Binding-site contacts:
Ligand atom NE1 contacts residue TYR209 of chain 1.A at 3.3 Å.
Ligand atom C contacts residue HEM1 of chain 1.B at 3.3 Å.
Ligand atom O contacts residue ALA224 of chain 1.A at 3.5 Å (h-bond).
Ligand atom CD1 contacts residue PHE201 of chain 1.A at 3.9 Å (hydrophobic).
Ligand atom CE3 contacts residue HEM1 of chain 1.B at 4.1 Å.
Ligand atom CE3 contacts residue ALA224 of chain 1.A at 3.5 Å (hydrophobic).
Ligand atom CD1 contacts residue PRO222 of chain 1.A at 3.8 Å (hydrophobic).
Ligand atom CZ3 contacts residue ALA224 of chain 1.A at 3.6 Å (hydrophobic).
Ligand atom OXT contacts residue ALA224 of chain 1.A at 2.8 Å (h-bond).
Ligand atom NE1 contacts residue PRO222 of chain 1.A at 3.2 Å (h-bond).
Ligand atom CH2 contacts residue ALA224 of chain 1.A at 4.0 Å (hydrophobic).
Ligand atom CE2 contacts residue LEU140 of chain 1.A at 3.8 Å (hydrophobic).
Ligand atom CG contacts residue PHE201 of chain 1.A at 3.9 Å (hydrophobic).
Ligand atom CB contacts residue HEM1 of chain 1.B at 3.3 Å.
Ligand atom CE3 contacts residue LEU140 of chain 1.A at 3.7 Å (hydrophobic).
Ligand atom CD1 contacts residue TYR209 of chain 1.A at 3.5 Å (hydrophobic).
Ligand atom CZ2 contacts residue LEU140 of chain 1.A at 3.7 Å (hydrophobic).
Ligand atom CH2 contacts residue VAL144 of chain 1.A at 3.9 Å (hydrophobic).
Ligand atom N contacts residue HEM1 of chain 1.B at 3.0 Å (h-bond).
Ligand atom CD2 contacts residue GLY223 of chain 1.A at 3.9 Å.
Ligand atom O contacts residue HEM1 of chain 1.B at 2.3 Å.
Ligand atom CD2 contacts residue ALA224 of chain 1.A at 3.7 Å (hydrophobic).
Ligand atom CZ3 contacts residue VAL144 of chain 1.A at 3.7 Å (hydrophobic).
Ligand atom CH2 contacts residue LEU140 of chain 1.A at 3.6 Å (hydrophobic).
Ligand atom OXT contacts residue HEM1 of chain 1.B at 4.1 Å.
Ligand atom OXT contacts residue VAL225 of chain 1.A at 2.7 Å (h-bond).
Ligand atom C contacts residue ALA224 of chain 1.A at 3.4 Å (hydrophobic).
Ligand atom CE2 contacts residue PRO222 of chain 1.A at 4.0 Å (hydrophobic).
Ligand atom C contacts residue GLY223 of chain 1.A at 4.0 Å.
Ligand atom CD1 contacts residue GLY223 of chain 1.A at 4.0 Å.
Ligand atom CE2 contacts residue GLY223 of chain 1.A at 3.6 Å.
Ligand atom CH2 contacts residue LEU114 of chain 1.A at 3.7 Å (hydrophobic).
Ligand atom CZ3 contacts residue LEU140 of chain 1.A at 3.6 Å (hydrophobic).
Ligand atom CA contacts residue HEM1 of chain 1.B at 3.3 Å.
Ligand atom NE1 contacts residue GLY223 of chain 1.A at 3.7 Å.
Ligand atom O contacts residue VAL225 of chain 1.A at 3.5 Å (h-bond).
Ligand atom C contacts residue VAL225 of chain 1.A at 3.5 Å (hydrophobic).
Ligand atom CB contacts residue PHE201 of chain 1.A at 3.6 Å (hydrophobic).
Ligand atom OXT contacts residue GLY223 of chain 1.A at 3.1 Å.
Ligand atom CZ2 contacts residue GLY223 of chain 1.A at 4.1 Å.

A small-molecule ligand and the protein it binds are described below.
Small molecule (SMILES): N[C@H](Cc1c[nH]c2ccccc12)C(=O)O

Sequence of chain 1.A:
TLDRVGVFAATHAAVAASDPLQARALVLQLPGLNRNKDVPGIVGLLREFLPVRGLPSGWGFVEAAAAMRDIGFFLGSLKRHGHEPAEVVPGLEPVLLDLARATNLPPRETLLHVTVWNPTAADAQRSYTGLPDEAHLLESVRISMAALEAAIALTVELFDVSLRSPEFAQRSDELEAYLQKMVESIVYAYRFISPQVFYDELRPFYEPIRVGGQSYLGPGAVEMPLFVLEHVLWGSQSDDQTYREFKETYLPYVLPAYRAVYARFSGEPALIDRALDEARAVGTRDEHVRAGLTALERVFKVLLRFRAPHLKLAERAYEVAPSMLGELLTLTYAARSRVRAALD